A small-molecule ligand and the protein it binds are described below.
Small molecule (SMILES): CC(=O)N[C@@H]1[C@@H](O)[C@@H](O)[C@@H](CO)O[C@@H]1O

Binding-site contacts:
Ligand atom N2 contacts residue ASN124 of chain 1.S at 3.3 Å (h-bond).
Ligand atom C8 contacts residue TYR97 of chain 1.S at 4.0 Å (hydrophobic).
Ligand atom O3 contacts residue ASP78 of chain 1.S at 2.5 Å (salt-bridge).
Ligand atom C8 contacts residue TRP127 of chain 1.S at 4.0 Å (hydrophobic).
Ligand atom O7 contacts residue GLY95 of chain 1.S at 3.9 Å.
Ligand atom C7 contacts residue ASN124 of chain 1.S at 3.7 Å.
Ligand atom C3 contacts residue THR4 of chain 1.T at 3.2 Å.
Ligand atom O7 contacts residue GLY96 of chain 1.S at 3.3 Å (h-bond).
Ligand atom C6 contacts residue GLN212 of chain 1.S at 3.6 Å.
Ligand atom C4 contacts residue THR4 of chain 1.T at 3.8 Å.
Ligand atom N2 contacts residue GLU126 of chain 1.S at 3.0 Å (salt-bridge).
Ligand atom O7 contacts residue TYR97 of chain 1.S at 3.9 Å.
Ligand atom C1 contacts residue THR4 of chain 1.T at 1.3 Å.
Ligand atom O3 contacts residue ASN124 of chain 1.S at 2.8 Å (h-bond).
Ligand atom O3 contacts residue GLY95 of chain 1.S at 3.9 Å.
Ligand atom C3 contacts residue ASN124 of chain 1.S at 3.5 Å.
Ligand atom C5 contacts residue TRP122 of chain 1.S at 3.8 Å (hydrophobic).
Ligand atom C8 contacts residue GLU126 of chain 1.S at 3.1 Å.
Ligand atom C2 contacts residue THR4 of chain 1.T at 2.5 Å.
Ligand atom N2 contacts residue SER5 of chain 1.T at 4.1 Å.
Ligand atom O3 contacts residue GLY96 of chain 1.S at 3.0 Å (h-bond).
Ligand atom O3 contacts residue TRP122 of chain 1.S at 3.5 Å.
Ligand atom C4 contacts residue ASP78 of chain 1.S at 3.3 Å.
Ligand atom C7 contacts residue THR4 of chain 1.T at 4.0 Å.
Ligand atom O4 contacts residue GLY211 of chain 1.S at 3.3 Å.
Ligand atom C3 contacts residue TRP122 of chain 1.S at 3.5 Å (hydrophobic).
Ligand atom O4 contacts residue ASP78 of chain 1.S at 2.7 Å (salt-bridge).
Ligand atom C2 contacts residue ASN124 of chain 1.S at 3.9 Å.
Ligand atom O4 contacts residue GLY95 of chain 1.S at 3.9 Å.
Ligand atom C3 contacts residue ASP78 of chain 1.S at 3.4 Å.
Ligand atom N2 contacts residue THR4 of chain 1.T at 2.8 Å (h-bond).
Ligand atom O5 contacts residue THR4 of chain 1.T at 2.1 Å (h-bond).
Ligand atom C5 contacts residue THR4 of chain 1.T at 3.1 Å.
Ligand atom C8 contacts residue SER5 of chain 1.T at 4.1 Å.
Ligand atom O6 contacts residue GLN212 of chain 1.S at 2.9 Å (h-bond).
Ligand atom C7 contacts residue GLU126 of chain 1.S at 3.5 Å.
Ligand atom C4 contacts residue TRP122 of chain 1.S at 4.0 Å (hydrophobic).
Ligand atom C8 contacts residue ASN124 of chain 1.S at 4.0 Å.
Ligand atom C7 contacts residue GLY96 of chain 1.S at 3.9 Å.
Ligand atom C4 contacts residue ALA77 of chain 1.S at 3.9 Å (hydrophobic).

Sequence of chain 1.S:
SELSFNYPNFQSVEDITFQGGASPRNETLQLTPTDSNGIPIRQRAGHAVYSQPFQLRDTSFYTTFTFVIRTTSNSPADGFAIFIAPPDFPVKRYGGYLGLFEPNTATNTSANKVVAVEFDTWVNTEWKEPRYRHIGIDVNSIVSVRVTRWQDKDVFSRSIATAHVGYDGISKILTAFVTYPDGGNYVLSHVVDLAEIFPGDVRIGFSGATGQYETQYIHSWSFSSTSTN

Sequence of chain 1.T:
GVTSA